Sequence of chain 29.C:
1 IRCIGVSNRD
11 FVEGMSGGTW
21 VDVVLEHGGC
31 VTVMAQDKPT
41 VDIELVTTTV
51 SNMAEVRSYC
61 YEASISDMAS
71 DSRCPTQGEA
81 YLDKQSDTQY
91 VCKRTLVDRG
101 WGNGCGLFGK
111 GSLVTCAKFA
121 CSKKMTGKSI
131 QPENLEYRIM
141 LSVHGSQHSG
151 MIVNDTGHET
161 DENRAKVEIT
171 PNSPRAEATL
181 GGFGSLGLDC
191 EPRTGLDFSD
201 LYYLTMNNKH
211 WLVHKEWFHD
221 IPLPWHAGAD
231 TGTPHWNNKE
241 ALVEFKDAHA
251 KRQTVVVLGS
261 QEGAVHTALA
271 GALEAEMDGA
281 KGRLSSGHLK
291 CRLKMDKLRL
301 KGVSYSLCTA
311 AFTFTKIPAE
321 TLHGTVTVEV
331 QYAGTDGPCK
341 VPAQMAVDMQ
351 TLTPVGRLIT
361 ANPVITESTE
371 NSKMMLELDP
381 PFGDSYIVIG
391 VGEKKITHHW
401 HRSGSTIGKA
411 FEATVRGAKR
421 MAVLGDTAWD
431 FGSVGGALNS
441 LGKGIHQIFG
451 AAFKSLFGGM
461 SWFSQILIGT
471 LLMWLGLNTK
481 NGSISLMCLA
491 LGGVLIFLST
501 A

Binding-site contacts:
Ligand atom C6 contacts residue THR156 of chain 29.C at 3.7 Å.
Ligand atom O7 contacts residue VAL153 of chain 29.C at 4.1 Å.
Ligand atom C2 contacts residue ASN154 of chain 29.C at 3.6 Å.
Ligand atom O7 contacts residue ASN154 of chain 29.C at 2.1 Å (h-bond).
Ligand atom C8 contacts residue ASN154 of chain 29.C at 2.3 Å.
Ligand atom C1 contacts residue THR156 of chain 29.C at 4.2 Å.
Ligand atom O5 contacts residue ASN154 of chain 29.C at 4.1 Å.
Ligand atom N2 contacts residue ASN154 of chain 29.C at 3.2 Å (h-bond).
Ligand atom C1 contacts residue ASN154 of chain 29.C at 3.0 Å.
Ligand atom O7 contacts residue GLY150 of chain 29.C at 4.2 Å.
Ligand atom O6 contacts residue THR156 of chain 29.C at 2.7 Å (h-bond).
Ligand atom C7 contacts residue ASN154 of chain 29.C at 2.2 Å.
Ligand atom C5 contacts residue THR156 of chain 29.C at 4.1 Å.
Ligand atom O5 contacts residue THR156 of chain 29.C at 4.0 Å.

The small molecule below binds the protein below.
Small molecule (SMILES): CC(=O)N[C@H]1[C@H](O[C@H]2[C@H](O)[C@@H](NC(C)=O)CO[C@@H]2CO)O[C@H](CO)[C@@H](O)[C@@H]1O